Binding-site contacts:
Ligand atom CAQ contacts residue PHE113 of chain 1.A at 4.1 Å (hydrophobic).
Ligand atom CAL contacts residue ILE64 of chain 1.A at 3.9 Å (hydrophobic).
Ligand atom CAP contacts residue PHE113 of chain 1.A at 3.7 Å (hydrophobic).
Ligand atom CAK contacts residue ILE64 of chain 1.A at 4.2 Å (hydrophobic).
Ligand atom CAE contacts residue PHE113 of chain 1.A at 3.5 Å (hydrophobic).
Ligand atom CAG contacts residue PHE113 of chain 1.A at 3.4 Å (hydrophobic).
Ligand atom CAC contacts residue PHE113 of chain 1.A at 3.6 Å (hydrophobic).
Ligand atom CAK contacts residue TYR36 of chain 1.A at 4.0 Å (hydrophobic).
Ligand atom CAH contacts residue PHE113 of chain 1.A at 3.9 Å (hydrophobic).
Ligand atom CAP contacts residue ILE64 of chain 1.A at 3.9 Å (hydrophobic).
Ligand atom NAD contacts residue TYR36 of chain 1.A at 3.4 Å.
Ligand atom NAI contacts residue TYR36 of chain 1.A at 3.4 Å.
Ligand atom NAD contacts residue PHE113 of chain 1.A at 4.0 Å.
Ligand atom CAT contacts residue ILE64 of chain 1.A at 3.9 Å (hydrophobic).
Ligand atom NAI contacts residue PHE113 of chain 1.A at 3.8 Å.
Ligand atom NAF contacts residue PHE113 of chain 1.A at 3.3 Å.
Ligand atom OAJ contacts residue TRP108 of chain 1.A at 3.5 Å.
Ligand atom CAS contacts residue ILE64 of chain 1.A at 3.9 Å (hydrophobic).
Ligand atom NAD contacts residue TYR95 of chain 1.C at 2.8 Å (h-bond).
Ligand atom OAJ contacts residue GLN35 of chain 1.A at 4.0 Å.
Ligand atom CAT contacts residue LYS32 of chain 1.A at 3.7 Å.
Ligand atom OAJ contacts residue TYR36 of chain 1.A at 4.1 Å.
Ligand atom OAJ contacts residue TYR95 of chain 1.C at 4.1 Å.
Ligand atom NAI contacts residue TYR95 of chain 1.C at 3.5 Å (h-bond).
Ligand atom CAB contacts residue TRP108 of chain 1.A at 3.6 Å (hydrophobic).
Ligand atom CAS contacts residue LYS32 of chain 1.A at 4.1 Å.
Ligand atom CAA contacts residue TRP108 of chain 1.A at 3.8 Å (hydrophobic).
Ligand atom CAN contacts residue PHE113 of chain 1.A at 4.0 Å (hydrophobic).
Ligand atom CAO contacts residue TYR36 of chain 1.A at 3.4 Å (hydrophobic).
Ligand atom CAB contacts residue TYR36 of chain 1.A at 3.6 Å (hydrophobic).
Ligand atom CAC contacts residue TYR36 of chain 1.A at 3.5 Å (hydrophobic).
Ligand atom CAG contacts residue TYR36 of chain 1.A at 3.5 Å (hydrophobic).
Ligand atom CAA contacts residue TYR36 of chain 1.A at 3.6 Å (hydrophobic).
Ligand atom CAH contacts residue TYR36 of chain 1.A at 3.5 Å (hydrophobic).
Ligand atom CAA contacts residue TYR95 of chain 1.C at 3.9 Å (hydrophobic).
Ligand atom CAN contacts residue TYR36 of chain 1.A at 3.7 Å (hydrophobic).
Ligand atom NAF contacts residue TYR36 of chain 1.A at 3.6 Å.
Ligand atom CAE contacts residue TYR95 of chain 1.C at 3.4 Å (hydrophobic).
Ligand atom CAE contacts residue TYR36 of chain 1.A at 3.4 Å (hydrophobic).
Ligand atom OAM contacts residue PRO1 of chain 1.A at 3.9 Å.

Sequence of chain 1.A:
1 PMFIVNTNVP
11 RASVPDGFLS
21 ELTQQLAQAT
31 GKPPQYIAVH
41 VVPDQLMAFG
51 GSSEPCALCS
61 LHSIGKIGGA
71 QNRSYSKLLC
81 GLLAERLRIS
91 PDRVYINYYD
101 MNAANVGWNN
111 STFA

Sequence of chain 1.C:
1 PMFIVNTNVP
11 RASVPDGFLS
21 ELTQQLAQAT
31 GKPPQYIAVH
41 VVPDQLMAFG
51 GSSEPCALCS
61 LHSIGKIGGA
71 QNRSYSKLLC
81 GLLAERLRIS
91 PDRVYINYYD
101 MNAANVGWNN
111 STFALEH

A protein and the small-molecule ligand that binds it are described below.
Small molecule (SMILES): CCc1cc(=O)nc2[nH]c(C(=O)c3ccccc3)cn12